Sequence of chain 1.C:
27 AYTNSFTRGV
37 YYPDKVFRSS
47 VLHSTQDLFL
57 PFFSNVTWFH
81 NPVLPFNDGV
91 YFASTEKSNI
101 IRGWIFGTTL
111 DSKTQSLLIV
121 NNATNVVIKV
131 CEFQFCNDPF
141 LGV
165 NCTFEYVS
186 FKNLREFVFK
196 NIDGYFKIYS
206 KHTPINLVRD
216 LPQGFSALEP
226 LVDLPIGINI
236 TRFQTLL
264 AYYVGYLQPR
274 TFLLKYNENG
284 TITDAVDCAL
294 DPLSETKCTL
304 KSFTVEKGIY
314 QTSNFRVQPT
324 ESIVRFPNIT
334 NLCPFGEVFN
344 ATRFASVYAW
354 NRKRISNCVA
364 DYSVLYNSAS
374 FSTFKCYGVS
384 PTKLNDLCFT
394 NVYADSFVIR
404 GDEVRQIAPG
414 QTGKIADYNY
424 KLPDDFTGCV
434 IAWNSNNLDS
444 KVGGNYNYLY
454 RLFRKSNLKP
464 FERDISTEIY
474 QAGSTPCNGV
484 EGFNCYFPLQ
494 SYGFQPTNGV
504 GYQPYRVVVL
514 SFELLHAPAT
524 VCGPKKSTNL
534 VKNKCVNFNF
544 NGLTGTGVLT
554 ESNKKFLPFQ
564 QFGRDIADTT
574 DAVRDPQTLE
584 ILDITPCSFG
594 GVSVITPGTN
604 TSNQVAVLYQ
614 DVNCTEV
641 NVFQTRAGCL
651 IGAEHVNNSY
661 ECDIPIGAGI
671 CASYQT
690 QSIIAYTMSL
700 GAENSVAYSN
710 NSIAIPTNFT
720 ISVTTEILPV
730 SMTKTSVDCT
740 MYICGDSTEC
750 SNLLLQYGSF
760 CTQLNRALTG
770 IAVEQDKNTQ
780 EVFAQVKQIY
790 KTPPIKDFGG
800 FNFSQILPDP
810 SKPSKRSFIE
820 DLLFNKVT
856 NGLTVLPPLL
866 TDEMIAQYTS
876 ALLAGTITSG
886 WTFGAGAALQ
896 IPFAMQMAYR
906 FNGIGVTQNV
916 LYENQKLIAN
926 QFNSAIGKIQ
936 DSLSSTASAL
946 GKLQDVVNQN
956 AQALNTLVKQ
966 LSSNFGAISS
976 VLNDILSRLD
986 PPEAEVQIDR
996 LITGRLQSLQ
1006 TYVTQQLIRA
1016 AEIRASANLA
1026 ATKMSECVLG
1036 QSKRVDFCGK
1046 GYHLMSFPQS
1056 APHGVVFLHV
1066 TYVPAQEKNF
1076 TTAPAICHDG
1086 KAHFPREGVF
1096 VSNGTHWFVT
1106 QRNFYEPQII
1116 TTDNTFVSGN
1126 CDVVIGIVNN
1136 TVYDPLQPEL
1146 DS

Sequence of chain 1.A:
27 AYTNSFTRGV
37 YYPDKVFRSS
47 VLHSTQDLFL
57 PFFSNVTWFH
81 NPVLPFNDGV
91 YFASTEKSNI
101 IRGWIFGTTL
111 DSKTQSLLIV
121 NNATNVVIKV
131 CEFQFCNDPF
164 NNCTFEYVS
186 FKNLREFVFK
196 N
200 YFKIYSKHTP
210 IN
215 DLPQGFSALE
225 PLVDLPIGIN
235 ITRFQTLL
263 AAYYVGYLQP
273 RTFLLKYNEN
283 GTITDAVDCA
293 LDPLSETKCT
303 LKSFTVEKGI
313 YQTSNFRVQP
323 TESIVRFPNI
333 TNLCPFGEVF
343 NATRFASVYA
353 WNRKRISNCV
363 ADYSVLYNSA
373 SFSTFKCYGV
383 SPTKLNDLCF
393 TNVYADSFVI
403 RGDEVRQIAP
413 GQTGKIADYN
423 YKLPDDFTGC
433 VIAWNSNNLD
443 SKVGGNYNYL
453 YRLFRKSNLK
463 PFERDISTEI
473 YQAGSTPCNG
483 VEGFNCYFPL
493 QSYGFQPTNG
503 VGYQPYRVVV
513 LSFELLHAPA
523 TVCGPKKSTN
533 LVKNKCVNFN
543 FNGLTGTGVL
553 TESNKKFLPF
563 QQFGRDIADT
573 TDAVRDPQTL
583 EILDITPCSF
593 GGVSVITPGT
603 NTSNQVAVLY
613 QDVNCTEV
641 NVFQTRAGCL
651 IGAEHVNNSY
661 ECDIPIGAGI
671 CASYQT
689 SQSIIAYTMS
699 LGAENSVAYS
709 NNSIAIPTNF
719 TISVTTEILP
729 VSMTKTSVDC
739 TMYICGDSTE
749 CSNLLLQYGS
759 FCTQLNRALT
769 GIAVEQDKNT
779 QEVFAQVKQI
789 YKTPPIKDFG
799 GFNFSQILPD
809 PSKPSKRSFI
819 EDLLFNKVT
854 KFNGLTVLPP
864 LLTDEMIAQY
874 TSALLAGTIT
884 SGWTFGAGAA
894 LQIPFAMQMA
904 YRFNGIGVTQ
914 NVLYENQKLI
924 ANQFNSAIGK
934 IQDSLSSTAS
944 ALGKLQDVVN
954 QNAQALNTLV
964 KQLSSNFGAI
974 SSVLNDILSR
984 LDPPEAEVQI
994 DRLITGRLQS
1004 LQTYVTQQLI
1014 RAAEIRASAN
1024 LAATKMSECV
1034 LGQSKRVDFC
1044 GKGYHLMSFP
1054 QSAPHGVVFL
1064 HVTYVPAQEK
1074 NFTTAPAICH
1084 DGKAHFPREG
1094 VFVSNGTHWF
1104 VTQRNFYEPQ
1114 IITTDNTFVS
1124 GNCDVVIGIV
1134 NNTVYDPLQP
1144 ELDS

Binding-site contacts:
Ligand atom C4 contacts residue ASN165 of chain 1.C at 4.2 Å.
Ligand atom O7 contacts residue ASN165 of chain 1.C at 4.0 Å.
Ligand atom C6 contacts residue ARG357 of chain 1.A at 4.4 Å.
Ligand atom O5 contacts residue ASN165 of chain 1.C at 2.4 Å (h-bond).
Ligand atom O7 contacts residue LYS113 of chain 1.C at 4.2 Å.
Ligand atom C5 contacts residue ASN165 of chain 1.C at 3.7 Å.
Ligand atom C3 contacts residue ASN165 of chain 1.C at 3.8 Å.
Ligand atom O6 contacts residue ARG357 of chain 1.A at 4.5 Å.
Ligand atom O6 contacts residue TYR396 of chain 1.A at 3.7 Å.
Ligand atom C1 contacts residue ASN165 of chain 1.C at 1.4 Å.
Ligand atom C2 contacts residue ASN165 of chain 1.C at 2.4 Å.
Ligand atom N2 contacts residue ASN165 of chain 1.C at 2.8 Å (h-bond).
Ligand atom C7 contacts residue ASN165 of chain 1.C at 3.6 Å.
Ligand atom O7 contacts residue THR114 of chain 1.C at 4.4 Å.

This small molecule binds to this protein.
Small molecule (SMILES): CC(=O)N[C@@H]1[C@@H](O)[C@H](O)[C@@H](CO)O[C@H]1O